The small molecule below binds the protein below.
Small molecule (SMILES): O=C(OCc1ccccc1)N1CCC(O)CC1

Sequence of chain 1.A:
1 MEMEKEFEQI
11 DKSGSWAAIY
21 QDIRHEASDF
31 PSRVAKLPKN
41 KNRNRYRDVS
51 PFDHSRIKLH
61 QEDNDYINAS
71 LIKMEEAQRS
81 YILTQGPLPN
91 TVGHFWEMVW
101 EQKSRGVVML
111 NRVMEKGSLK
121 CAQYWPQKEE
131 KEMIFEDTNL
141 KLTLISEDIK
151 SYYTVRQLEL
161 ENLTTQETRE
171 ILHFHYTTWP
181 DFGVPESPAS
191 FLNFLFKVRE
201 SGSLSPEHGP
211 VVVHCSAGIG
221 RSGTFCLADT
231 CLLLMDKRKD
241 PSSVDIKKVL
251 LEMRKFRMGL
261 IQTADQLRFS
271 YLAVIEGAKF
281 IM

Binding-site contacts:
Ligand atom O2 contacts residue LEU192 of chain 1.A at 3.1 Å.
Ligand atom C7 contacts residue GLY277 of chain 1.A at 3.8 Å.
Ligand atom C2 contacts residue LEU195 of chain 1.A at 3.9 Å (hydrophobic).
Ligand atom C10 contacts residue PHE280 of chain 1.A at 4.3 Å (hydrophobic).
Ligand atom C2 contacts residue PHE196 of chain 1.A at 4.0 Å (hydrophobic).
Ligand atom C3 contacts residue LEU192 of chain 1.A at 3.5 Å (hydrophobic).
Ligand atom C5 contacts residue LEU232 of chain 1.A at 4.0 Å (hydrophobic).
Ligand atom C9 contacts residue PHE280 of chain 1.A at 3.8 Å (hydrophobic).
Ligand atom C12 contacts residue PHE280 of chain 1.A at 4.2 Å (hydrophobic).
Ligand atom O2 contacts residue ALA189 of chain 1.A at 4.2 Å.
Ligand atom C12 contacts residue PHE196 of chain 1.A at 4.4 Å (hydrophobic).
Ligand atom O1 contacts residue LEU192 of chain 1.A at 4.4 Å.
Ligand atom C13 contacts residue PHE196 of chain 1.A at 4.2 Å (hydrophobic).
Ligand atom C3 contacts residue PHE196 of chain 1.A at 4.2 Å (hydrophobic).
Ligand atom C8 contacts residue ASN193 of chain 1.A at 4.3 Å.
Ligand atom C6 contacts residue LEU232 of chain 1.A at 3.6 Å (hydrophobic).
Ligand atom C13 contacts residue ASN193 of chain 1.A at 3.7 Å.
Ligand atom O3 contacts residue PHE196 of chain 1.A at 4.5 Å.
Ligand atom O2 contacts residue ASN193 of chain 1.A at 3.4 Å (h-bond).
Ligand atom C7 contacts residue LEU192 of chain 1.A at 3.8 Å (hydrophobic).
Ligand atom O1 contacts residue PHE280 of chain 1.A at 3.8 Å.
Ligand atom C10 contacts residue PHE196 of chain 1.A at 3.6 Å (hydrophobic).
Ligand atom C1 contacts residue ARG199 of chain 1.A at 3.5 Å.
Ligand atom C7 contacts residue PHE280 of chain 1.A at 4.3 Å (hydrophobic).
Ligand atom C4 contacts residue LEU192 of chain 1.A at 4.0 Å (hydrophobic).
Ligand atom N1 contacts residue ASN193 of chain 1.A at 4.4 Å.
Ligand atom C12 contacts residue ASN193 of chain 1.A at 4.2 Å.
Ligand atom C6 contacts residue ARG199 of chain 1.A at 4.0 Å.
Ligand atom C11 contacts residue PHE196 of chain 1.A at 3.6 Å (hydrophobic).
Ligand atom N1 contacts residue PHE196 of chain 1.A at 4.0 Å.
Ligand atom C1 contacts residue LEU195 of chain 1.A at 4.0 Å (hydrophobic).
Ligand atom C9 contacts residue PHE196 of chain 1.A at 4.3 Å (hydrophobic).
Ligand atom C5 contacts residue GLY277 of chain 1.A at 4.0 Å.
Ligand atom C11 contacts residue PHE280 of chain 1.A at 4.5 Å (hydrophobic).
Ligand atom C8 contacts residue LEU192 of chain 1.A at 4.0 Å (hydrophobic).
Ligand atom O3 contacts residue PHE280 of chain 1.A at 4.0 Å.
Ligand atom C2 contacts residue LEU192 of chain 1.A at 3.9 Å (hydrophobic).
Ligand atom C4 contacts residue GLY277 of chain 1.A at 4.3 Å.
Ligand atom C1 contacts residue LEU232 of chain 1.A at 4.0 Å (hydrophobic).